Sequence of chain 1.C:
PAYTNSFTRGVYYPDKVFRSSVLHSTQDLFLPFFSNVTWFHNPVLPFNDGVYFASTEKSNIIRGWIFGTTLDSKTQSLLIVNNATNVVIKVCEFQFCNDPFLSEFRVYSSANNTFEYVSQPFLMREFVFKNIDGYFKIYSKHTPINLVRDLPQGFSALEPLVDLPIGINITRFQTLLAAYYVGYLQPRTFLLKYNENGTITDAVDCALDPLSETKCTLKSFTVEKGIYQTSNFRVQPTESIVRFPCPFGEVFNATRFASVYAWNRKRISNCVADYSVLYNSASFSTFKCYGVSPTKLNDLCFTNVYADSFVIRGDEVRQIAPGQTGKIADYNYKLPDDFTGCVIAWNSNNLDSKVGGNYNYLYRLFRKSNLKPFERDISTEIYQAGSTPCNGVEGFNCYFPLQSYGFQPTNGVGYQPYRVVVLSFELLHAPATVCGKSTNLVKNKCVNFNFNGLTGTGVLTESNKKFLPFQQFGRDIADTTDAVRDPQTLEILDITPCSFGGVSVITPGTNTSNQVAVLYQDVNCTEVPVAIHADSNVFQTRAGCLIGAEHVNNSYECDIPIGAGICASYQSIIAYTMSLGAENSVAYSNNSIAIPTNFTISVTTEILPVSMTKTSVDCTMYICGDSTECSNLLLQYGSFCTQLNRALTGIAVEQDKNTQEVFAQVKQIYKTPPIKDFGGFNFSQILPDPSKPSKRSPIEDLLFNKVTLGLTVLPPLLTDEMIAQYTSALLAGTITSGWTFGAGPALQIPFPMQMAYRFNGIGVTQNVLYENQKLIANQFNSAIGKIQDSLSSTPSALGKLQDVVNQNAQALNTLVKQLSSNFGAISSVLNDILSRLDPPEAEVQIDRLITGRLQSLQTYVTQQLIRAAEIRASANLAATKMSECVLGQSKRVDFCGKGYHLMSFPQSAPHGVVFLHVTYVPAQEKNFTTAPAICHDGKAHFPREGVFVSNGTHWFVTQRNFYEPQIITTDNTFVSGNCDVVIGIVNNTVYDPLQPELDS

Binding-site contacts:
Ligand atom C1 contacts residue HIS1101 of chain 1.C at 4.0 Å.
Ligand atom C7 contacts residue ASN1098 of chain 1.C at 3.5 Å.
Ligand atom C5 contacts residue PHE1103 of chain 1.C at 4.3 Å (hydrophobic).
Ligand atom C5 contacts residue ASN1098 of chain 1.C at 3.7 Å.
Ligand atom O5 contacts residue PHE1103 of chain 1.C at 4.1 Å.
Ligand atom C7 contacts residue HIS1101 of chain 1.C at 4.1 Å.
Ligand atom N2 contacts residue ASN1098 of chain 1.C at 2.9 Å (h-bond).
Ligand atom C3 contacts residue ASN1098 of chain 1.C at 3.8 Å.
Ligand atom O5 contacts residue ASN1098 of chain 1.C at 2.4 Å (h-bond).
Ligand atom C6 contacts residue PHE1103 of chain 1.C at 3.6 Å (hydrophobic).
Ligand atom C4 contacts residue ASN1098 of chain 1.C at 4.3 Å.
Ligand atom C1 contacts residue ASN1098 of chain 1.C at 1.4 Å.
Ligand atom C7 contacts residue THR1100 of chain 1.C at 4.3 Å.
Ligand atom C8 contacts residue GLY1099 of chain 1.C at 4.3 Å.
Ligand atom C8 contacts residue THR1100 of chain 1.C at 4.4 Å.
Ligand atom O7 contacts residue HIS1101 of chain 1.C at 2.9 Å (h-bond).
Ligand atom C4 contacts residue HIS1101 of chain 1.C at 4.5 Å.
Ligand atom O4 contacts residue HIS1101 of chain 1.C at 4.2 Å.
Ligand atom C3 contacts residue HIS1101 of chain 1.C at 4.1 Å.
Ligand atom O5 contacts residue HIS1101 of chain 1.C at 4.4 Å.
Ligand atom O7 contacts residue ASN1098 of chain 1.C at 3.8 Å.
Ligand atom C2 contacts residue ASN1098 of chain 1.C at 2.5 Å.
Ligand atom O7 contacts residue THR1100 of chain 1.C at 3.4 Å (h-bond).
Ligand atom O6 contacts residue PHE1103 of chain 1.C at 4.5 Å.
Ligand atom C5 contacts residue HIS1101 of chain 1.C at 4.0 Å.

This small molecule binds to this protein.
Small molecule (SMILES): CC(=O)N[C@@H]1[C@@H](O)[C@H](O)[C@@H](CO)O[C@H]1O